Binding-site contacts:
Ligand atom C4 contacts residue ASN274 of chain 2.A at 4.2 Å.
Ligand atom C5 contacts residue ASN274 of chain 2.A at 3.7 Å.
Ligand atom O6 contacts residue SER276 of chain 2.A at 4.2 Å.
Ligand atom C2 contacts residue ASN274 of chain 2.A at 2.5 Å.
Ligand atom C8 contacts residue ASN274 of chain 2.A at 3.3 Å.
Ligand atom C3 contacts residue ASN274 of chain 2.A at 3.8 Å.
Ligand atom N2 contacts residue ASN274 of chain 2.A at 2.9 Å (h-bond).
Ligand atom C1 contacts residue ASN274 of chain 2.A at 1.4 Å.
Ligand atom C7 contacts residue ASN274 of chain 2.A at 3.6 Å.
Ligand atom O5 contacts residue ASN274 of chain 2.A at 2.4 Å (h-bond).
Ligand atom O5 contacts residue VAL253 of chain 2.A at 4.4 Å.

A protein and the small-molecule ligand that binds it are described below.
Small molecule (SMILES): CC(=O)N[C@@H]1[C@@H](O)[C@H](O)[C@@H](CO)O[C@H]1O

Sequence of chain 2.A:
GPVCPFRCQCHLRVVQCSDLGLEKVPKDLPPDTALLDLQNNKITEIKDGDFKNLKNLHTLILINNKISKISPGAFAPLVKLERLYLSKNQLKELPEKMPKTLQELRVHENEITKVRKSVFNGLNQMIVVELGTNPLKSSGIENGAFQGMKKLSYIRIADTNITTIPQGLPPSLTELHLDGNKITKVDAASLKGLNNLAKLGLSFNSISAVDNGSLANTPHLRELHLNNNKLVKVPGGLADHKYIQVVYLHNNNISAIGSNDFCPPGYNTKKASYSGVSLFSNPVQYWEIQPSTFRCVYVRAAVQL